Binding-site contacts:
Ligand atom C5 contacts residue THR33 of chain 1.B at 3.1 Å.
Ligand atom C2 contacts residue LYS91 of chain 1.B at 1.3 Å.
Ligand atom C4 contacts residue THR32 of chain 1.B at 4.2 Å.
Ligand atom C1 contacts residue THR115 of chain 1.B at 3.1 Å.
Ligand atom C2 contacts residue ALA135 of chain 1.B at 4.4 Å (hydrophobic).
Ligand atom C3 contacts residue LYS91 of chain 1.B at 2.4 Å.
Ligand atom C4 contacts residue ASN34 of chain 1.B at 3.1 Å.
Ligand atom C3 contacts residue ASP12 of chain 1.B at 4.1 Å.
Ligand atom C4 contacts residue ILE37 of chain 1.B at 4.5 Å (hydrophobic).
Ligand atom C4 contacts residue ASP12 of chain 1.B at 2.9 Å.
Ligand atom C5 contacts residue ILE37 of chain 1.B at 4.0 Å (hydrophobic).
Ligand atom C5 contacts residue LYS91 of chain 1.B at 2.9 Å.
Ligand atom C3 contacts residue ASN34 of chain 1.B at 4.2 Å.
Ligand atom C5 contacts residue ASP12 of chain 1.B at 2.7 Å.
Ligand atom C3 contacts residue TYR137 of chain 1.B at 4.4 Å (hydrophobic).
Ligand atom O4 contacts residue ILE37 of chain 1.B at 3.9 Å.
Ligand atom C4 contacts residue LYS91 of chain 1.B at 3.0 Å.
Ligand atom C1 contacts residue ALA135 of chain 1.B at 2.9 Å (hydrophobic).
Ligand atom O4 contacts residue ALA171 of chain 1.B at 4.4 Å.
Ligand atom C3 contacts residue ALA171 of chain 1.B at 3.8 Å (hydrophobic).
Ligand atom O4 contacts residue ASN34 of chain 1.B at 2.8 Å (h-bond).
Ligand atom C1 contacts residue ALA171 of chain 1.B at 4.2 Å (hydrophobic).
Ligand atom C1 contacts residue TYR137 of chain 1.B at 4.2 Å (hydrophobic).
Ligand atom C5 contacts residue ASN34 of chain 1.B at 3.1 Å.
Ligand atom C1 contacts residue LYS91 of chain 1.B at 2.4 Å.
Ligand atom C2 contacts residue THR115 of chain 1.B at 3.8 Å.
Ligand atom C1 contacts residue LEU113 of chain 1.B at 3.9 Å (hydrophobic).
Ligand atom C4 contacts residue THR33 of chain 1.B at 4.4 Å.
Ligand atom O4 contacts residue ASP12 of chain 1.B at 2.6 Å (salt-bridge).
Ligand atom C5 contacts residue THR32 of chain 1.B at 3.7 Å.
Ligand atom O4 contacts residue LYS91 of chain 1.B at 4.2 Å.

Sequence of chain 1.B:
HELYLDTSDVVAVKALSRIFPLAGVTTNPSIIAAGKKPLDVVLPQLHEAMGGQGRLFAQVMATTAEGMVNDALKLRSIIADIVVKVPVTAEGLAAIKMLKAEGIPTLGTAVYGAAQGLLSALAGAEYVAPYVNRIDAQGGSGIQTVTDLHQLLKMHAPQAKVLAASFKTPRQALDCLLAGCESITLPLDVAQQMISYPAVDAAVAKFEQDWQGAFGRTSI

The protein below binds the small molecule below.
Small molecule (SMILES): CC(=O)CC(C)=O